Sequence of chain 1.A:
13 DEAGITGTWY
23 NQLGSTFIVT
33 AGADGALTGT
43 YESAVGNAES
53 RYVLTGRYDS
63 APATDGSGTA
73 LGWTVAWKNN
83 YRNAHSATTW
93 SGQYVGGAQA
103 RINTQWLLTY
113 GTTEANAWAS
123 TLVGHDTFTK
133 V

Binding-site contacts:
Ligand atom C19 contacts residue TYR112 of chain 1.A at 3.6 Å (hydrophobic).
Ligand atom C05 contacts residue TRP79 of chain 1.A at 3.6 Å (hydrophobic).
Ligand atom C17 contacts residue OL31 of chain 3.B at 2.3 Å.
Ligand atom O01 contacts residue GLY48 of chain 1.A at 3.6 Å.
Ligand atom O11 contacts residue OL31 of chain 3.B at 2.3 Å.
Ligand atom C43 contacts residue TYR112 of chain 1.A at 3.4 Å (hydrophobic).
Ligand atom C19 contacts residue ALA121 of chain 1.A at 3.4 Å (hydrophobic).
Ligand atom C01 contacts residue ASN49 of chain 1.A at 3.7 Å.
Ligand atom C21 contacts residue ALA121 of chain 1.A at 3.5 Å (hydrophobic).
Ligand atom C43 contacts residue SER122 of chain 1.A at 3.7 Å.
Ligand atom O04 contacts residue ASN23 of chain 1.A at 3.0 Å (h-bond).
Ligand atom C25 contacts residue ASN49 of chain 1.A at 3.4 Å.
Ligand atom O09 contacts residue TYR112 of chain 1.A at 3.1 Å (h-bond).
Ligand atom C42 contacts residue SER122 of chain 1.A at 3.5 Å.
Ligand atom O01 contacts residue ASN49 of chain 1.A at 2.8 Å (h-bond).
Ligand atom N01 contacts residue SER88 of chain 1.A at 3.0 Å (h-bond).
Ligand atom C19 contacts residue THR114 of chain 1.A at 3.7 Å.
Ligand atom O04 contacts residue TYR43 of chain 1.A at 2.7 Å (h-bond).
Ligand atom C13 contacts residue SER27 of chain 1.A at 3.7 Å.
Ligand atom C13 contacts residue TYR43 of chain 1.A at 3.5 Å (hydrophobic).
Ligand atom C05 contacts residue ASN49 of chain 1.A at 3.6 Å.
Ligand atom C44 contacts residue TYR112 of chain 1.A at 3.7 Å (hydrophobic).
Ligand atom O04 contacts residue SER27 of chain 1.A at 2.7 Å (h-bond).
Ligand atom O10 contacts residue OL31 of chain 3.B at 3.5 Å (h-bond).
Ligand atom C20 contacts residue ALA121 of chain 1.A at 2.8 Å (hydrophobic).
Ligand atom C08 contacts residue SER45 of chain 1.A at 3.4 Å.
Ligand atom N03 contacts residue ASP128 of chain 1.A at 2.9 Å (salt-bridge).
Ligand atom C16 contacts residue OL31 of chain 3.B at 2.7 Å.
Ligand atom N02 contacts residue SER45 of chain 1.A at 3.0 Å (h-bond).
Ligand atom C10 contacts residue TRP108 of chain 1.A at 3.4 Å (hydrophobic).
Ligand atom N06 contacts residue OL31 of chain 3.B at 3.3 Å.
Ligand atom C18 contacts residue TYR112 of chain 1.A at 3.3 Å (hydrophobic).
Ligand atom N02 contacts residue VAL47 of chain 1.A at 3.6 Å.
Ligand atom C24 contacts residue ASN49 of chain 1.A at 3.5 Å.
Ligand atom C28 contacts residue OL31 of chain 3.B at 3.5 Å.
Ligand atom S01 contacts residue TRP79 of chain 1.A at 3.6 Å.
Ligand atom C41 contacts residue ALA121 of chain 1.A at 3.3 Å (hydrophobic).
Ligand atom S01 contacts residue THR90 of chain 1.A at 3.3 Å (h-bond).
Ligand atom C02 contacts residue SER88 of chain 1.A at 3.6 Å.
Ligand atom C42 contacts residue ALA121 of chain 1.A at 3.4 Å (hydrophobic).

This protein binds this small molecule.
Small molecule (SMILES): CC1O[Co]23(<-n4ccccc4)<-O4[Co]56([O])(<-n7ccccc7)<-O2[Co]2([O])(<-n7ccccc7)(<-O5[Co]4([O])(<-n4ccccc4)(<-O32)OC(CCNC(=O)CCCC[C@@H]2SC[C@@H]3NC(=O)N[C@@H]32)O6)O1

Sequence of chain 3.A:
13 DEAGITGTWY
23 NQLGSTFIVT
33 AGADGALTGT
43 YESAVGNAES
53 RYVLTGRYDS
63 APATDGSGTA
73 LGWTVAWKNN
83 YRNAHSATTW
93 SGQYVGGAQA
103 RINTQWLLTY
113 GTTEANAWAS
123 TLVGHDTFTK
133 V